Binding-site contacts:
Ligand atom N contacts residue TRP278 of chain 1.B at 3.1 Å (h-bond).
Ligand atom NH2 contacts residue PHE283 of chain 1.B at 3.2 Å.
Ligand atom CZ contacts residue PHE283 of chain 1.B at 3.5 Å (hydrophobic).
Ligand atom CG2 contacts residue PHE83 of chain 1.B at 3.5 Å (hydrophobic).
Ligand atom NH2 contacts residue TRP278 of chain 1.B at 3.4 Å.
Ligand atom CA contacts residue TYR286 of chain 1.B at 3.4 Å (hydrophobic).
Ligand atom CZ contacts residue ILE273 of chain 1.B at 3.1 Å (hydrophobic).
Ligand atom O contacts residue ASP275 of chain 1.B at 3.6 Å (salt-bridge).
Ligand atom NE contacts residue ASP275 of chain 1.B at 3.1 Å (salt-bridge).
Ligand atom NH2 contacts residue ILE273 of chain 1.B at 2.4 Å (h-bond).
Ligand atom O contacts residue ARG266 of chain 1.B at 2.6 Å (salt-bridge).
Ligand atom CZ contacts residue ASP275 of chain 1.B at 3.2 Å.
Ligand atom OH contacts residue LEU10 of chain 1.B at 3.2 Å (h-bond).
Ligand atom C contacts residue PHE270 of chain 1.B at 3.4 Å (hydrophobic).
Ligand atom CD2 contacts residue TYR101 of chain 1.B at 3.6 Å (hydrophobic).
Ligand atom CZ contacts residue TRP278 of chain 1.B at 3.4 Å (hydrophobic).
Ligand atom NH1 contacts residue PHE270 of chain 1.B at 2.7 Å (h-bond).
Ligand atom O contacts residue TRP278 of chain 1.B at 3.2 Å.
Ligand atom CA contacts residue TRP278 of chain 1.B at 3.2 Å (hydrophobic).
Ligand atom CD contacts residue TRP278 of chain 1.B at 3.6 Å (hydrophobic).
Ligand atom C contacts residue TRP278 of chain 1.B at 3.5 Å (hydrophobic).
Ligand atom NH2 contacts residue ASP275 of chain 1.B at 2.5 Å (salt-bridge).
Ligand atom NH2 contacts residue SER274 of chain 1.B at 3.4 Å.
Ligand atom CA contacts residue PHE283 of chain 1.B at 3.6 Å (hydrophobic).
Ligand atom OH contacts residue HIS87 of chain 1.B at 3.3 Å (h-bond).
Ligand atom NE contacts residue PHE283 of chain 1.B at 3.4 Å.
Ligand atom N contacts residue PHE283 of chain 1.B at 3.3 Å.
Ligand atom O contacts residue THR181 of chain 1.B at 3.4 Å (h-bond).
Ligand atom C contacts residue PHE283 of chain 1.B at 3.4 Å (hydrophobic).
Ligand atom CA contacts residue ARG266 of chain 1.B at 3.4 Å.
Ligand atom CZ contacts residue ASP9 of chain 1.B at 3.1 Å.
Ligand atom NH1 contacts residue ILE273 of chain 1.B at 3.1 Å (h-bond).
Ligand atom O contacts residue TYR286 of chain 1.B at 2.7 Å (h-bond).
Ligand atom NH1 contacts residue TRP278 of chain 1.B at 3.1 Å (h-bond).
Ligand atom CD contacts residue PHE283 of chain 1.B at 3.6 Å (hydrophobic).
Ligand atom NH1 contacts residue ASP9 of chain 1.B at 3.4 Å (salt-bridge).
Ligand atom OXT contacts residue TYR101 of chain 1.B at 2.9 Å (h-bond).
Ligand atom C contacts residue ARG266 of chain 1.B at 3.2 Å.
Ligand atom O contacts residue PHE270 of chain 1.B at 3.1 Å.
Ligand atom NH2 contacts residue ASP9 of chain 1.B at 2.3 Å (salt-bridge).

The protein below binds the small molecule below.
Small molecule (SMILES): CC[C@H](C)[C@H](NC(=O)[C@H](Cc1ccc(O)cc1)NC(=O)[C@@H]1CCCN1C(=O)[C@H](CCCN=C(N)N)NC(=O)[C@H](CCCN=C(N)N)NC(=O)CN)C(=O)N[C@@H](CC(C)C)C(=O)O

Sequence of chain 1.B:
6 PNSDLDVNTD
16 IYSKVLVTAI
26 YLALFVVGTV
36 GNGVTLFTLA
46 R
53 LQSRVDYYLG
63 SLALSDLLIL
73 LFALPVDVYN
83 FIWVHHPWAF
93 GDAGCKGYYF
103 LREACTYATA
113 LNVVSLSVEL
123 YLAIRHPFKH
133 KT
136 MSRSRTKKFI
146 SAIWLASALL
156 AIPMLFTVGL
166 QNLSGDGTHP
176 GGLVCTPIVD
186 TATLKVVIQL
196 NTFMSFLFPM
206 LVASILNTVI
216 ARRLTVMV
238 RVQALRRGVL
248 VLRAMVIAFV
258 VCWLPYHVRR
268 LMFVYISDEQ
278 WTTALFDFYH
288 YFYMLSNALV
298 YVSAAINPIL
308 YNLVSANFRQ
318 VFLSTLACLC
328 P